Sequence of chain 1.B:
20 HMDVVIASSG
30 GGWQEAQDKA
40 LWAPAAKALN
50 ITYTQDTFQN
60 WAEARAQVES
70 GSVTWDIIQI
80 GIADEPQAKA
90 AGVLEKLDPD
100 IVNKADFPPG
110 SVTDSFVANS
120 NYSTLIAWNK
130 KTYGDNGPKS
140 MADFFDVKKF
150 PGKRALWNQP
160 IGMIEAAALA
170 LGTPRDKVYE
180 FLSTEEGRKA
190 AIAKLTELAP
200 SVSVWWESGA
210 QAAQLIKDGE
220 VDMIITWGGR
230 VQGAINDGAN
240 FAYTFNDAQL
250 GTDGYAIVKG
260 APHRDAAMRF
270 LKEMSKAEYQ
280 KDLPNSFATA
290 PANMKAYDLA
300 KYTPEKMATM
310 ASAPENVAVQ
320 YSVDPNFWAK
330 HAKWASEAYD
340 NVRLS

This small molecule binds to this protein.
Small molecule (SMILES): NC(=O)CC[C@H](NC[C@@]1(O)OC[C@@H](O)[C@@H](O)[C@@H]1O)C(=O)O

Binding-site contacts:
Ligand atom CAM contacts residue ASP252 of chain 1.B at 3.6 Å.
Ligand atom OAC contacts residue GLN58 of chain 1.B at 3.4 Å (h-bond).
Ligand atom CAO contacts residue ASP83 of chain 1.B at 3.7 Å.
Ligand atom CAL contacts residue ASP252 of chain 1.B at 3.6 Å.
Ligand atom OXT contacts residue TRP32 of chain 1.B at 3.2 Å.
Ligand atom CAF contacts residue SER28 of chain 1.B at 3.7 Å.
Ligand atom CG contacts residue TRP32 of chain 1.B at 3.4 Å (hydrophobic).
Ligand atom OAC contacts residue PHE57 of chain 1.B at 3.6 Å (h-bond).
Ligand atom CD contacts residue ASP252 of chain 1.B at 3.6 Å.
Ligand atom NE2 contacts residue THR288 of chain 1.B at 3.7 Å.
Ligand atom OAQ contacts residue GLN78 of chain 1.B at 3.0 Å (h-bond).
Ligand atom CA contacts residue ASP252 of chain 1.B at 3.7 Å.
Ligand atom C contacts residue ARG229 of chain 1.B at 3.5 Å.
Ligand atom CB contacts residue TYR121 of chain 1.B at 3.5 Å (hydrophobic).
Ligand atom OAI contacts residue GLN58 of chain 1.B at 2.9 Å (h-bond).
Ligand atom CA contacts residue TRP226 of chain 1.B at 3.6 Å (hydrophobic).
Ligand atom CD contacts residue TRP32 of chain 1.B at 3.7 Å (hydrophobic).
Ligand atom OAI contacts residue TRP156 of chain 1.B at 3.6 Å.
Ligand atom OXT contacts residue SER28 of chain 1.B at 3.2 Å (h-bond).
Ligand atom CD contacts residue TYR121 of chain 1.B at 3.7 Å (hydrophobic).
Ligand atom OXT contacts residue ARG229 of chain 1.B at 2.8 Å (salt-bridge).
Ligand atom NE2 contacts residue TYR121 of chain 1.B at 3.7 Å.
Ligand atom OAB contacts residue SER28 of chain 1.B at 2.7 Å (h-bond).
Ligand atom C contacts residue TRP226 of chain 1.B at 3.2 Å (hydrophobic).
Ligand atom OAB contacts residue GLN78 of chain 1.B at 2.9 Å (h-bond).
Ligand atom CAH contacts residue GLN58 of chain 1.B at 3.7 Å.
Ligand atom CG contacts residue ASP252 of chain 1.B at 3.4 Å.
Ligand atom OXT contacts residue TRP226 of chain 1.B at 3.6 Å.
Ligand atom CB contacts residue ASP252 of chain 1.B at 3.4 Å.
Ligand atom NE2 contacts residue ASP252 of chain 1.B at 2.9 Å (salt-bridge).
Ligand atom OAQ contacts residue ASP252 of chain 1.B at 2.6 Å (salt-bridge).
Ligand atom NE2 contacts residue SER119 of chain 1.B at 2.7 Å (h-bond).
Ligand atom N contacts residue ASP252 of chain 1.B at 2.9 Å (salt-bridge).
Ligand atom OE1 contacts residue THR288 of chain 1.B at 2.8 Å (h-bond).
Ligand atom NE2 contacts residue TRP32 of chain 1.B at 3.3 Å.
Ligand atom OAC contacts residue SER28 of chain 1.B at 3.4 Å.
Ligand atom CD contacts residue THR288 of chain 1.B at 3.6 Å.
Ligand atom OE1 contacts residue TYR121 of chain 1.B at 3.5 Å.
Ligand atom O contacts residue TRP226 of chain 1.B at 3.3 Å.
Ligand atom O contacts residue ARG229 of chain 1.B at 2.7 Å (salt-bridge).